The small molecule below binds the protein below.
Small molecule (SMILES): CC(=O)N[C@H]1[C@H](O[C@H]2[C@H](O)[C@@H](NC(C)=O)CO[C@@H]2CO)O[C@H](CO)[C@@H](O)[C@@H]1O

Sequence of chain 20.F:
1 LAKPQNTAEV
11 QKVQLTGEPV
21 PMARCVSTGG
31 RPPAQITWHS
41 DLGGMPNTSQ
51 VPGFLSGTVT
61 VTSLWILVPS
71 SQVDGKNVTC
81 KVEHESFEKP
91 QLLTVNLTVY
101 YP

Binding-site contacts:
Ligand atom C6 contacts residue THR94 of chain 20.F at 4.0 Å.
Ligand atom C2 contacts residue ASN77 of chain 20.F at 2.3 Å.
Ligand atom O5 contacts residue NAG1 of chain 20.L at 4.2 Å.
Ligand atom O5 contacts residue ASN77 of chain 20.F at 2.4 Å (h-bond).
Ligand atom C8 contacts residue NAG1 of chain 20.L at 4.3 Å.
Ligand atom C1 contacts residue NAG1 of chain 20.L at 3.4 Å.
Ligand atom O7 contacts residue ASN77 of chain 20.F at 2.3 Å (h-bond).
Ligand atom N2 contacts residue ASN77 of chain 20.F at 2.8 Å (h-bond).
Ligand atom C1 contacts residue ASN77 of chain 20.F at 1.5 Å.
Ligand atom O6 contacts residue THR94 of chain 20.F at 4.0 Å.
Ligand atom C5 contacts residue ASN77 of chain 20.F at 3.7 Å.
Ligand atom C8 contacts residue ASN77 of chain 20.F at 4.1 Å.
Ligand atom O5 contacts residue THR94 of chain 20.F at 3.8 Å.
Ligand atom C7 contacts residue ASN77 of chain 20.F at 2.7 Å.
Ligand atom C5 contacts residue NAG1 of chain 20.L at 4.5 Å.
Ligand atom N2 contacts residue NAG1 of chain 20.L at 4.2 Å.
Ligand atom C3 contacts residue ASN77 of chain 20.F at 3.7 Å.
Ligand atom C2 contacts residue NAG1 of chain 20.L at 4.3 Å.
Ligand atom C7 contacts residue NAG1 of chain 20.L at 4.3 Å.
Ligand atom C4 contacts residue ASN77 of chain 20.F at 4.2 Å.